This small molecule binds to this protein.
Small molecule (SMILES): C=C1C[C@]23C[C@H]1CC[C@H]2[C@@]12CC[C@H](O)[C@@](C)(C(=O)O1)[C@H]2[C@@H]3C(=O)O

Sequence of chain 1.F:
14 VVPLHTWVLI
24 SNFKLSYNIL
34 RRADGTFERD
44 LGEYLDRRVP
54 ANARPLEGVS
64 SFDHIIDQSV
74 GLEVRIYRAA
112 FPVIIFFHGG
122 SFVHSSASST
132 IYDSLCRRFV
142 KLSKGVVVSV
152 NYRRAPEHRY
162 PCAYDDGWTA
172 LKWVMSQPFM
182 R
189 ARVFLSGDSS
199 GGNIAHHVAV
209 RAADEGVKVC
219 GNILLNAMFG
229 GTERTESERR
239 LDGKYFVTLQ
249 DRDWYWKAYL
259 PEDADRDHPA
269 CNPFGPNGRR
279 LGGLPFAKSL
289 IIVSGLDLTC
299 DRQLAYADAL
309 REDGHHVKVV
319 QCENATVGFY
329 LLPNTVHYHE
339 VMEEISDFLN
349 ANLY

Binding-site contacts:
Ligand atom C14 contacts residue ARG250 of chain 1.F at 4.0 Å.
Ligand atom C15 contacts residue SER122 of chain 1.F at 3.7 Å.
Ligand atom O31 contacts residue TYR133 of chain 1.F at 2.7 Å (h-bond).
Ligand atom O72 contacts residue ARG250 of chain 1.F at 3.9 Å.
Ligand atom O91 contacts residue GLY326 of chain 1.F at 3.0 Å (h-bond).
Ligand atom C12 contacts residue PHE244 of chain 1.F at 3.7 Å (hydrophobic).
Ligand atom C11 contacts residue ILE23 of chain 1.F at 3.8 Å (hydrophobic).
Ligand atom O92 contacts residue VAL325 of chain 1.F at 4.0 Å.
Ligand atom C15 contacts residue ARG250 of chain 1.F at 3.5 Å.
Ligand atom O31 contacts residue ILE132 of chain 1.F at 3.5 Å.
Ligand atom C17 contacts residue ARG34 of chain 1.F at 3.7 Å.
Ligand atom O71 contacts residue GLY121 of chain 1.F at 3.0 Å (h-bond).
Ligand atom C18 contacts residue TYR133 of chain 1.F at 3.5 Å (hydrophobic).
Ligand atom C7 contacts residue SER122 of chain 1.F at 3.2 Å.
Ligand atom C1 contacts residue PHE26 of chain 1.F at 3.4 Å (hydrophobic).
Ligand atom O71 contacts residue SER122 of chain 1.F at 2.8 Å (h-bond).
Ligand atom O72 contacts residue SER122 of chain 1.F at 3.2 Å (h-bond).
Ligand atom C18 contacts residue SER197 of chain 1.F at 3.9 Å.
Ligand atom C2 contacts residue PHE26 of chain 1.F at 3.9 Å (hydrophobic).
Ligand atom C17 contacts residue TYR30 of chain 1.F at 3.8 Å (hydrophobic).
Ligand atom O91 contacts residue VAL325 of chain 1.F at 3.5 Å.
Ligand atom C7 contacts residue SER197 of chain 1.F at 3.3 Å.
Ligand atom O72 contacts residue SER197 of chain 1.F at 2.9 Å (h-bond).
Ligand atom C18 contacts residue TYR328 of chain 1.F at 3.6 Å (hydrophobic).
Ligand atom O31 contacts residue GLY121 of chain 1.F at 4.1 Å.
Ligand atom C7 contacts residue GLY121 of chain 1.F at 4.1 Å.
Ligand atom C14 contacts residue VAL245 of chain 1.F at 3.9 Å (hydrophobic).
Ligand atom C16 contacts residue ARG250 of chain 1.F at 3.5 Å.
Ligand atom C17 contacts residue ASP249 of chain 1.F at 3.9 Å.
Ligand atom C13 contacts residue ARG250 of chain 1.F at 4.0 Å.
Ligand atom C3 contacts residue TYR133 of chain 1.F at 3.4 Å (hydrophobic).
Ligand atom O71 contacts residue SER197 of chain 1.F at 3.1 Å (h-bond).
Ligand atom C3 contacts residue ILE132 of chain 1.F at 3.8 Å (hydrophobic).
Ligand atom C17 contacts residue ARG250 of chain 1.F at 3.7 Å.
Ligand atom C17 contacts residue TYR253 of chain 1.F at 3.5 Å (hydrophobic).
Ligand atom O92 contacts residue ILE23 of chain 1.F at 3.9 Å.
Ligand atom C18 contacts residue ASP196 of chain 1.F at 3.4 Å.
Ligand atom C2 contacts residue ILE132 of chain 1.F at 3.8 Å (hydrophobic).
Ligand atom C3 contacts residue LEU329 of chain 1.F at 4.0 Å (hydrophobic).
Ligand atom C4 contacts residue TYR133 of chain 1.F at 4.0 Å (hydrophobic).